Sequence of chain 2.A:
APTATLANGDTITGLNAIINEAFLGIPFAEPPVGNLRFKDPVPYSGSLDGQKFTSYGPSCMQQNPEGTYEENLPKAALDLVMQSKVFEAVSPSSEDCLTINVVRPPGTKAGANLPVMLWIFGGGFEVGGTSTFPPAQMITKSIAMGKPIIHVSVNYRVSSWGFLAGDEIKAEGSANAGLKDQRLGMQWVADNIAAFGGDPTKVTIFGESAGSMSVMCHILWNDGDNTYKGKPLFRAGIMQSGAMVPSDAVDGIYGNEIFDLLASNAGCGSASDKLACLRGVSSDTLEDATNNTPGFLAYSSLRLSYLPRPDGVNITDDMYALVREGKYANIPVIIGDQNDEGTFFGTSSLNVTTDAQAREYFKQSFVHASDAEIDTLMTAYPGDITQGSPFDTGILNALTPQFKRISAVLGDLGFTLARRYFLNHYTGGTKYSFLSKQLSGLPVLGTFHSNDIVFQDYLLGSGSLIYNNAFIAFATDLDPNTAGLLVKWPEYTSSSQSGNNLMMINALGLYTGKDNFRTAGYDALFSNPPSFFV

The small molecule below binds the protein below.
Small molecule (SMILES): CC(=O)N[C@@H]1[C@@H](O)[C@H](O)[C@@H](CO)O[C@H]1O

Binding-site contacts:
Ligand atom O7 contacts residue ASN329 of chain 2.A at 3.8 Å.
Ligand atom C2 contacts residue ASN329 of chain 2.A at 2.4 Å.
Ligand atom C7 contacts residue TRP236 of chain 2.A at 3.4 Å (hydrophobic).
Ligand atom C4 contacts residue ASN329 of chain 2.A at 4.3 Å.
Ligand atom C7 contacts residue ASN237 of chain 2.A at 4.2 Å.
Ligand atom O7 contacts residue ASN237 of chain 2.A at 3.1 Å (h-bond).
Ligand atom O7 contacts residue TRP236 of chain 2.A at 2.9 Å (h-bond).
Ligand atom C8 contacts residue ARG198 of chain 2.A at 4.2 Å.
Ligand atom N2 contacts residue ASN329 of chain 2.A at 2.9 Å (h-bond).
Ligand atom O5 contacts residue ASN329 of chain 2.A at 2.4 Å (h-bond).
Ligand atom C5 contacts residue VAL328 of chain 2.A at 3.8 Å (hydrophobic).
Ligand atom C1 contacts residue ASN329 of chain 2.A at 1.5 Å.
Ligand atom C5 contacts residue ASN329 of chain 2.A at 3.7 Å.
Ligand atom O5 contacts residue ASN237 of chain 2.A at 4.0 Å.
Ligand atom C2 contacts residue ASN237 of chain 2.A at 3.9 Å.
Ligand atom N2 contacts residue TRP236 of chain 2.A at 4.2 Å.
Ligand atom C8 contacts residue TRP236 of chain 2.A at 3.8 Å (hydrophobic).
Ligand atom O5 contacts residue VAL328 of chain 2.A at 3.4 Å.
Ligand atom C1 contacts residue ASN237 of chain 2.A at 3.8 Å.
Ligand atom O6 contacts residue VAL328 of chain 2.A at 4.3 Å.
Ligand atom C6 contacts residue VAL328 of chain 2.A at 3.8 Å (hydrophobic).
Ligand atom C3 contacts residue ASN329 of chain 2.A at 3.8 Å.
Ligand atom C7 contacts residue ASN329 of chain 2.A at 3.5 Å.
Ligand atom C1 contacts residue VAL328 of chain 2.A at 4.1 Å (hydrophobic).